Sequence of chain 1.B:
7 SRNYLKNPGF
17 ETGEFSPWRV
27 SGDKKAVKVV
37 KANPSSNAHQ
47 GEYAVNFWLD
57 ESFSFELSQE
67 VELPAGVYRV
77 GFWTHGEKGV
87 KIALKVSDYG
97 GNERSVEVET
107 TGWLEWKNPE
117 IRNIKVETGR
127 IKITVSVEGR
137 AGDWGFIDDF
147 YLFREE

A small-molecule ligand and the protein it binds are described below.
Small molecule (SMILES): OC[C@H]1O[C@@H](O[C@@H]2[C@H](O)[C@@H](O)[C@H](O[C@@H]3[C@H](O)[C@@H](O)[C@H](O)O[C@@H]3CO)O[C@@H]2CO)[C@H](O)[C@@H](O)[C@H]1O

Binding-site contacts:
Ligand atom O2 contacts residue PHE142 of chain 1.B at 3.4 Å.
Ligand atom C1 contacts residue EDO1 of chain 1.EA at 3.9 Å.
Ligand atom C6 contacts residue EDO1 of chain 1.EA at 3.5 Å.
Ligand atom C4 contacts residue TRP109 of chain 1.B at 3.7 Å (hydrophobic).
Ligand atom C5 contacts residue TRP140 of chain 1.B at 3.7 Å (hydrophobic).
Ligand atom O3 contacts residue PRO40 of chain 1.B at 3.9 Å.
Ligand atom C4 contacts residue TRP140 of chain 1.B at 3.5 Å (hydrophobic).
Ligand atom O3 contacts residue ASN43 of chain 1.B at 2.9 Å (h-bond).
Ligand atom C6 contacts residue TRP140 of chain 1.B at 4.0 Å (hydrophobic).
Ligand atom C3 contacts residue TRP109 of chain 1.B at 3.5 Å (hydrophobic).
Ligand atom C3 contacts residue TRP54 of chain 1.B at 3.5 Å (hydrophobic).
Ligand atom C2 contacts residue EDO1 of chain 1.DA at 4.1 Å.
Ligand atom C3 contacts residue ASN52 of chain 1.B at 3.9 Å.
Ligand atom C1 contacts residue TRP140 of chain 1.B at 4.0 Å (hydrophobic).
Ligand atom O3 contacts residue PHE142 of chain 1.B at 3.7 Å.
Ligand atom O3 contacts residue TRP109 of chain 1.B at 3.6 Å (h-bond).
Ligand atom O6 contacts residue TRP109 of chain 1.B at 3.8 Å.
Ligand atom O2 contacts residue ASN52 of chain 1.B at 2.8 Å (h-bond).
Ligand atom O2 contacts residue TRP54 of chain 1.B at 4.0 Å.
Ligand atom C6 contacts residue TRP54 of chain 1.B at 4.0 Å (hydrophobic).
Ligand atom C3 contacts residue TRP140 of chain 1.B at 3.6 Å (hydrophobic).
Ligand atom O2 contacts residue EDO1 of chain 1.DA at 3.7 Å.
Ligand atom C4 contacts residue EDO1 of chain 1.EA at 3.8 Å.
Ligand atom C2 contacts residue ASN52 of chain 1.B at 3.8 Å.
Ligand atom C2 contacts residue EDO1 of chain 1.EA at 3.6 Å.
Ligand atom O3 contacts residue TRP140 of chain 1.B at 3.7 Å.
Ligand atom O6 contacts residue EDO1 of chain 1.Y at 3.8 Å.
Ligand atom C1 contacts residue TRP54 of chain 1.B at 3.9 Å (hydrophobic).
Ligand atom C6 contacts residue EDO1 of chain 1.Y at 3.5 Å.
Ligand atom O5 contacts residue TRP140 of chain 1.B at 4.2 Å.
Ligand atom C3 contacts residue ASN43 of chain 1.B at 3.8 Å.
Ligand atom C5 contacts residue TRP54 of chain 1.B at 3.9 Å (hydrophobic).
Ligand atom O2 contacts residue ASN43 of chain 1.B at 3.7 Å.
Ligand atom C4 contacts residue TRP54 of chain 1.B at 3.6 Å (hydrophobic).
Ligand atom O4 contacts residue EDO1 of chain 1.EA at 2.7 Å.
Ligand atom O3 contacts residue ASN52 of chain 1.B at 2.9 Å (h-bond).
Ligand atom C5 contacts residue EDO1 of chain 1.EA at 3.7 Å.
Ligand atom O6 contacts residue TRP54 of chain 1.B at 4.1 Å.
Ligand atom O3 contacts residue TRP54 of chain 1.B at 3.4 Å.
Ligand atom O5 contacts residue EDO1 of chain 1.EA at 2.9 Å (h-bond).